Sequence of chain 3.A:
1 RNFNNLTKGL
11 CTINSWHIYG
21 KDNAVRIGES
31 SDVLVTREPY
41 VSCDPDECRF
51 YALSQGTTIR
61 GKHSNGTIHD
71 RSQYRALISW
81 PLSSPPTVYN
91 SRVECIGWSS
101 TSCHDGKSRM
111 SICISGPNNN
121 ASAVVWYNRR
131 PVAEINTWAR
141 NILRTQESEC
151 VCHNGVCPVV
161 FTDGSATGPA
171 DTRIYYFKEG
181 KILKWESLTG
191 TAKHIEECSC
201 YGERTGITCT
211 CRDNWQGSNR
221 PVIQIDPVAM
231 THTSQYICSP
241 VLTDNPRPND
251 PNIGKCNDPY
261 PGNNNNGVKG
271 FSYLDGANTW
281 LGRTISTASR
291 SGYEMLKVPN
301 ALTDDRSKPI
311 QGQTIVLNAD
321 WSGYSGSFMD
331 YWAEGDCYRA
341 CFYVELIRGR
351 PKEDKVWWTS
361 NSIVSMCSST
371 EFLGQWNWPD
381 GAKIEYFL

Sequence of chain 2.A:
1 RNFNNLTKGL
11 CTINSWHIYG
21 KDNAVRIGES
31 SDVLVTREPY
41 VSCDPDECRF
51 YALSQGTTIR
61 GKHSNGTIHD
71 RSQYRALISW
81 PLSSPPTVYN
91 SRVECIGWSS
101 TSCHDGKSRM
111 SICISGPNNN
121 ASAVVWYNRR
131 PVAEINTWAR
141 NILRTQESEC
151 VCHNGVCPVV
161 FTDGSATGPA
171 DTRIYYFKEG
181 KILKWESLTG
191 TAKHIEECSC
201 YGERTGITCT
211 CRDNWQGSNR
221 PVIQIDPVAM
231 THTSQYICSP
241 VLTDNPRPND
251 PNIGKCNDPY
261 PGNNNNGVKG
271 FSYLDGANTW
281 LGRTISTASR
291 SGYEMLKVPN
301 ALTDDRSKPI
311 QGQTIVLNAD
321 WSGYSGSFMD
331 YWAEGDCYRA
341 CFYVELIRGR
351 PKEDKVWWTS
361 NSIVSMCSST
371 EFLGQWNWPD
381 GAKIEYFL

Binding-site contacts:
Ligand atom O6 contacts residue GLN375 of chain 2.A at 3.3 Å.
Ligand atom C3 contacts residue GLU294 of chain 2.A at 3.4 Å.
Ligand atom O3 contacts residue GLU294 of chain 2.A at 2.6 Å (salt-bridge).
Ligand atom C5 contacts residue ARG283 of chain 2.A at 3.7 Å.
Ligand atom O3 contacts residue GLY312 of chain 2.A at 3.0 Å (h-bond).
Ligand atom O4 contacts residue THR287 of chain 2.A at 3.4 Å.
Ligand atom O5 contacts residue GLY374 of chain 2.A at 3.4 Å.
Ligand atom O6 contacts residue ASP250 of chain 2.A at 2.7 Å (salt-bridge).
Ligand atom N2 contacts residue ASN120 of chain 3.A at 2.9 Å (h-bond).
Ligand atom C6 contacts residue ASP250 of chain 2.A at 3.6 Å.
Ligand atom O2 contacts residue GLY312 of chain 2.A at 3.2 Å.
Ligand atom C3 contacts residue GLY312 of chain 2.A at 3.2 Å.
Ligand atom C5 contacts residue ASN120 of chain 3.A at 3.6 Å.
Ligand atom O5 contacts residue GLN375 of chain 2.A at 3.3 Å (h-bond).
Ligand atom O3 contacts residue ASN249 of chain 2.A at 2.7 Å (h-bond).
Ligand atom O3 contacts residue LEU296 of chain 2.A at 3.7 Å.
Ligand atom O4 contacts residue ARG247 of chain 2.A at 3.1 Å (salt-bridge).
Ligand atom O5 contacts residue ASN120 of chain 3.A at 2.4 Å (h-bond).
Ligand atom O2 contacts residue LEU296 of chain 2.A at 3.5 Å.
Ligand atom O6 contacts residue ILE310 of chain 2.A at 3.4 Å (h-bond).
Ligand atom C7 contacts residue ASN120 of chain 3.A at 3.5 Å.
Ligand atom C6 contacts residue ILE310 of chain 2.A at 3.5 Å (hydrophobic).
Ligand atom O3 contacts residue GLN311 of chain 2.A at 3.3 Å.
Ligand atom O3 contacts residue ASP250 of chain 2.A at 3.1 Å (salt-bridge).
Ligand atom O5 contacts residue GLY312 of chain 2.A at 3.7 Å.
Ligand atom C6 contacts residue LEU373 of chain 2.A at 3.4 Å (hydrophobic).
Ligand atom O4 contacts residue ARG283 of chain 2.A at 3.6 Å.
Ligand atom C2 contacts residue ASN120 of chain 3.A at 2.3 Å.
Ligand atom O3 contacts residue ARG283 of chain 2.A at 3.0 Å (salt-bridge).
Ligand atom C6 contacts residue ILE285 of chain 2.A at 3.3 Å (hydrophobic).
Ligand atom O6 contacts residue ILE285 of chain 2.A at 2.6 Å (h-bond).
Ligand atom O2 contacts residue ASN249 of chain 2.A at 3.2 Å (h-bond).
Ligand atom O4 contacts residue GLU294 of chain 2.A at 2.7 Å (salt-bridge).
Ligand atom C6 contacts residue PRO309 of chain 2.A at 3.6 Å (hydrophobic).
Ligand atom O5 contacts residue ARG283 of chain 2.A at 3.2 Å (salt-bridge).
Ligand atom C6 contacts residue GLN311 of chain 2.A at 3.6 Å.
Ligand atom O5 contacts residue ASP250 of chain 2.A at 3.6 Å (salt-bridge).
Ligand atom C1 contacts residue ASN120 of chain 3.A at 1.4 Å.
Ligand atom C4 contacts residue GLU294 of chain 2.A at 3.5 Å.
Ligand atom O7 contacts residue ASN120 of chain 3.A at 3.7 Å.

This small molecule binds to this protein.
Small molecule (SMILES): CC(=O)N[C@H]1[C@H](O[C@H]2[C@H](O)[C@@H](NC(C)=O)CO[C@@H]2CO)O[C@H](CO)[C@@H](O[C@@H]2O[C@H](CO[C@H]3O[C@H](CO[C@H]4O[C@H](CO)[C@@H](O)[C@H](O)[C@@H]4O)[C@@H](O)[C@H](O[C@H]4O[C@H](CO)[C@@H](O)[C@H](O)[C@@H]4O)[C@@H]3O)[C@@H](O)[C@H](O[C@H]3O[C@H](CO)[C@@H](O)[C@H](O)[C@@H]3O[C@H]3O[C@H](CO)[C@@H](O)[C@H](O)[C@@H]3O[C@H]3O[C@H](CO)[C@@H](O)[C@H](O)[C@@H]3O)[C@@H]2O)[C@@H]1O